This small molecule binds to this protein.
Small molecule (SMILES): C[C@@]1(C(=O)O)OC[C@H]2OC[C@H](O)[C@@H](O)[C@H]2O1

Binding-site contacts:
Ligand atom OAP contacts residue SER98 of chain 3.B at 2.8 Å (h-bond).
Ligand atom C2 contacts residue LYS137 of chain 3.B at 3.8 Å.
Ligand atom C5 contacts residue BDP5 of chain 3.D at 3.3 Å.
Ligand atom C2 contacts residue BDP5 of chain 3.D at 2.2 Å.
Ligand atom O3 contacts residue MET118 of chain 3.B at 3.5 Å (h-bond).
Ligand atom OAQ contacts residue SER98 of chain 3.B at 3.0 Å (h-bond).
Ligand atom O3 contacts residue BDP5 of chain 3.D at 4.0 Å.
Ligand atom O3 contacts residue TYR135 of chain 3.B at 4.3 Å.
Ligand atom C4 contacts residue BDP5 of chain 3.D at 3.6 Å.
Ligand atom C1 contacts residue BDP5 of chain 3.D at 1.4 Å.
Ligand atom CAO contacts residue SER98 of chain 3.B at 3.2 Å.
Ligand atom O3 contacts residue LYS137 of chain 3.B at 3.3 Å (salt-bridge).
Ligand atom C3 contacts residue TYR135 of chain 3.B at 4.4 Å (hydrophobic).
Ligand atom O2 contacts residue BDP5 of chain 3.D at 2.5 Å (h-bond).
Ligand atom OAP contacts residue MET118 of chain 3.B at 4.0 Å.
Ligand atom C3 contacts residue BDP5 of chain 3.D at 2.8 Å.
Ligand atom O5 contacts residue BDP5 of chain 3.D at 2.6 Å (h-bond).
Ligand atom C6 contacts residue BDP5 of chain 3.D at 4.2 Å.
Ligand atom C3 contacts residue LYS137 of chain 3.B at 3.9 Å.
Ligand atom O2 contacts residue LYS137 of chain 3.B at 2.7 Å (salt-bridge).

Sequence of chain 3.B:
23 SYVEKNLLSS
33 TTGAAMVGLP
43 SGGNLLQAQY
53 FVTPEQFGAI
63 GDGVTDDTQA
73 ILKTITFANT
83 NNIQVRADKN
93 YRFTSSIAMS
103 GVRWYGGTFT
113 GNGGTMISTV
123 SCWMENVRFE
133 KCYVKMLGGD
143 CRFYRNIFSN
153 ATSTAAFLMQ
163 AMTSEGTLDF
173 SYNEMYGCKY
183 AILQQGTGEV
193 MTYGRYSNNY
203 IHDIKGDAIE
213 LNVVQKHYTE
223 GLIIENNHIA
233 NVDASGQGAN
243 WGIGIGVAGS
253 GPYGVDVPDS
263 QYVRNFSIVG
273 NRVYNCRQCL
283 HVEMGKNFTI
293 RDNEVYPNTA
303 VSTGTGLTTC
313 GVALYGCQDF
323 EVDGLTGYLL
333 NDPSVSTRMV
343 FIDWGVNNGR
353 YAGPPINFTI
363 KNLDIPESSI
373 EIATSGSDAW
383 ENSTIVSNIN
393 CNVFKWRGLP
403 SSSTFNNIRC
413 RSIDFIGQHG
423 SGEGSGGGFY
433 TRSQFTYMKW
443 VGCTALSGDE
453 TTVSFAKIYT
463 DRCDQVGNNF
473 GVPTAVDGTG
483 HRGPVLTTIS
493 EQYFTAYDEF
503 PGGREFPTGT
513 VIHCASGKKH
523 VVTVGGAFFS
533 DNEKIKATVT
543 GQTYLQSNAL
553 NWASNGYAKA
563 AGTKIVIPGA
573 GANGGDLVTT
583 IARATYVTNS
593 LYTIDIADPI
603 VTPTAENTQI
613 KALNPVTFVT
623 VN